Binding-site contacts:
Ligand atom O5 contacts residue GLU271 of chain 1.C at 4.3 Å.
Ligand atom C3 contacts residue ASN291 of chain 1.C at 3.9 Å.
Ligand atom C4 contacts residue ASN291 of chain 1.C at 4.4 Å.
Ligand atom N2 contacts residue ASN291 of chain 1.C at 2.9 Å (h-bond).
Ligand atom C8 contacts residue GLU292 of chain 1.C at 4.1 Å.
Ligand atom C1 contacts residue ASN291 of chain 1.C at 1.5 Å.
Ligand atom C5 contacts residue GLU270 of chain 1.C at 4.4 Å.
Ligand atom O7 contacts residue GLU270 of chain 1.C at 3.6 Å.
Ligand atom C1 contacts residue GLU270 of chain 1.C at 3.5 Å.
Ligand atom N2 contacts residue GLU270 of chain 1.C at 4.5 Å.
Ligand atom C5 contacts residue LYS345 of chain 1.C at 4.4 Å.
Ligand atom C5 contacts residue ASN291 of chain 1.C at 3.8 Å.
Ligand atom C7 contacts residue ASN291 of chain 1.C at 3.3 Å.
Ligand atom C2 contacts residue GLU270 of chain 1.C at 3.5 Å.
Ligand atom O6 contacts residue LYS345 of chain 1.C at 3.6 Å.
Ligand atom O5 contacts residue ASN291 of chain 1.C at 2.5 Å (h-bond).
Ligand atom C2 contacts residue ASN291 of chain 1.C at 2.5 Å.
Ligand atom O5 contacts residue GLU270 of chain 1.C at 3.3 Å (salt-bridge).
Ligand atom O7 contacts residue ASN291 of chain 1.C at 3.4 Å (h-bond).
Ligand atom C4 contacts residue GLU270 of chain 1.C at 4.4 Å.
Ligand atom C8 contacts residue ASN291 of chain 1.C at 3.8 Å.

A protein and the small-molecule ligand that binds it are described below.
Small molecule (SMILES): CC(=O)N[C@@H]1[C@@H](O)[C@H](O)[C@@H](CO)O[C@H]1O

Sequence of chain 1.C:
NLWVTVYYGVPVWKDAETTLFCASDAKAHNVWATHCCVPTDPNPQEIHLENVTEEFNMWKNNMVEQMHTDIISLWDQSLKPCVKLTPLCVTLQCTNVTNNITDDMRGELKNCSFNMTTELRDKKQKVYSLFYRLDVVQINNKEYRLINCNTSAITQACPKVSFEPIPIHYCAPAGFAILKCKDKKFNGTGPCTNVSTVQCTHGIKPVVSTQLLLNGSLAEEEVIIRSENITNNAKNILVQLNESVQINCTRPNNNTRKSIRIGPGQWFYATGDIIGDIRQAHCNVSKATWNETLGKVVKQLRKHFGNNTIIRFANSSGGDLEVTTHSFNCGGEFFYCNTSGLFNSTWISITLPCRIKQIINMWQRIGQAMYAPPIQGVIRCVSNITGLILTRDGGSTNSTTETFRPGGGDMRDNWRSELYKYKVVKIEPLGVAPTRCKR